The protein below binds the small molecule below.
Small molecule (SMILES): CC(=O)N[C@@H]1[C@@H](O)[C@H](O)[C@@H](CO)O[C@H]1O

Binding-site contacts:
Ligand atom C3 contacts residue ASN87 of chain 10.Q at 3.7 Å.
Ligand atom C7 contacts residue ASN87 of chain 10.Q at 3.6 Å.
Ligand atom C4 contacts residue LEU151 of chain 10.Q at 4.4 Å (hydrophobic).
Ligand atom O7 contacts residue ASP85 of chain 10.Q at 4.3 Å.
Ligand atom C2 contacts residue ASN87 of chain 10.Q at 2.4 Å.
Ligand atom O4 contacts residue LEU151 of chain 10.Q at 3.7 Å.
Ligand atom C4 contacts residue ASN87 of chain 10.Q at 4.2 Å.
Ligand atom O5 contacts residue SER89 of chain 10.Q at 4.1 Å.
Ligand atom O7 contacts residue ASN87 of chain 10.Q at 3.9 Å.
Ligand atom C5 contacts residue SER89 of chain 10.Q at 4.3 Å.
Ligand atom C5 contacts residue LEU151 of chain 10.Q at 4.1 Å (hydrophobic).
Ligand atom O6 contacts residue LEU151 of chain 10.Q at 3.4 Å.
Ligand atom N2 contacts residue ASN87 of chain 10.Q at 2.9 Å (h-bond).
Ligand atom C1 contacts residue ASN87 of chain 10.Q at 1.4 Å.
Ligand atom O5 contacts residue ASN87 of chain 10.Q at 2.3 Å (h-bond).
Ligand atom C5 contacts residue ASN87 of chain 10.Q at 3.7 Å.
Ligand atom C1 contacts residue SER89 of chain 10.Q at 4.5 Å.
Ligand atom C6 contacts residue LEU151 of chain 10.Q at 3.8 Å (hydrophobic).
Ligand atom O5 contacts residue SER79 of chain 10.Q at 4.4 Å.

Sequence of chain 10.Q:
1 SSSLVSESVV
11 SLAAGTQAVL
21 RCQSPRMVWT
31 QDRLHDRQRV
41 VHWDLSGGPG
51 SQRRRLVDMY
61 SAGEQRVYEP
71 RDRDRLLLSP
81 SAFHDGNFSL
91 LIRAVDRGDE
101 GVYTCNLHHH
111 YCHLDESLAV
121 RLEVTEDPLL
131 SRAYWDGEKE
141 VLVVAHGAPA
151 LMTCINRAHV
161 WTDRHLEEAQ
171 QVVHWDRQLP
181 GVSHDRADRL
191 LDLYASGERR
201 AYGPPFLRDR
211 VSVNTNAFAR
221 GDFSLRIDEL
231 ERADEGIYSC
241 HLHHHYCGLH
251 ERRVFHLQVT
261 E